The small molecule below binds the protein below.
Small molecule (SMILES): COc1ccc2c(c1)O[C@@H](O)C(=O)N2O

Binding-site contacts:
Ligand atom C1B contacts residue PHE198 of chain 1.B at 4.0 Å (hydrophobic).
Ligand atom O1B contacts residue PHE198 of chain 1.B at 4.4 Å.
Ligand atom C1B contacts residue TRP378 of chain 1.B at 4.1 Å (hydrophobic).
Ligand atom O7B contacts residue GLU464 of chain 1.B at 3.6 Å (salt-bridge).
Ligand atom C8B contacts residue PHE205 of chain 1.B at 4.3 Å (hydrophobic).
Ligand atom O1A contacts residue TYR333 of chain 1.B at 4.0 Å.
Ligand atom C2B contacts residue THR194 of chain 1.B at 3.7 Å.
Ligand atom O1B contacts residue TRP143 of chain 1.B at 4.4 Å.
Ligand atom C9B contacts residue ALA467 of chain 1.B at 3.4 Å (hydrophobic).
Ligand atom N3B contacts residue PHE198 of chain 1.B at 3.3 Å.
Ligand atom C7B contacts residue PHE466 of chain 1.B at 4.0 Å (hydrophobic).
Ligand atom C5B contacts residue PHE466 of chain 1.B at 4.0 Å (hydrophobic).
Ligand atom C7B contacts residue TRP378 of chain 1.B at 4.1 Å (hydrophobic).
Ligand atom C5B contacts residue TRP378 of chain 1.B at 3.5 Å (hydrophobic).
Ligand atom C4B contacts residue PHE198 of chain 1.B at 3.5 Å (hydrophobic).
Ligand atom C8B contacts residue TRP378 of chain 1.B at 4.4 Å (hydrophobic).
Ligand atom C4B contacts residue TRP378 of chain 1.B at 3.9 Å (hydrophobic).
Ligand atom OHB contacts residue PHE198 of chain 1.B at 4.1 Å.
Ligand atom C9B contacts residue PHE466 of chain 1.B at 3.2 Å (hydrophobic).
Ligand atom O3B contacts residue THR194 of chain 1.B at 3.9 Å.
Ligand atom C2B contacts residue TRP378 of chain 1.B at 4.0 Å (hydrophobic).
Ligand atom C3B contacts residue TRP378 of chain 1.B at 4.0 Å (hydrophobic).
Ligand atom C9B contacts residue TRP465 of chain 1.B at 4.4 Å (hydrophobic).
Ligand atom C1B contacts residue THR194 of chain 1.B at 4.3 Å.
Ligand atom O7B contacts residue TRP465 of chain 1.B at 4.4 Å.
Ligand atom N3B contacts residue TRP378 of chain 1.B at 4.3 Å.
Ligand atom C3B contacts residue PHE198 of chain 1.B at 4.3 Å (hydrophobic).
Ligand atom O1B contacts residue THR194 of chain 1.B at 3.5 Å.
Ligand atom O7B contacts residue ALA467 of chain 1.B at 4.3 Å.
Ligand atom O3B contacts residue TRP378 of chain 1.B at 4.1 Å.
Ligand atom C6B contacts residue PHE466 of chain 1.B at 3.3 Å (hydrophobic).
Ligand atom O7B contacts residue PHE466 of chain 1.B at 4.2 Å.
Ligand atom C6B contacts residue TRP378 of chain 1.B at 3.5 Å (hydrophobic).
Ligand atom C5B contacts residue PHE198 of chain 1.B at 3.9 Å (hydrophobic).
Ligand atom C3B contacts residue THR194 of chain 1.B at 4.0 Å.
Ligand atom C9B contacts residue GLU464 of chain 1.B at 3.1 Å.
Ligand atom OHB contacts residue TRP378 of chain 1.B at 3.4 Å.
Ligand atom O1A contacts residue TRP378 of chain 1.B at 2.9 Å.

Sequence of chain 1.B:
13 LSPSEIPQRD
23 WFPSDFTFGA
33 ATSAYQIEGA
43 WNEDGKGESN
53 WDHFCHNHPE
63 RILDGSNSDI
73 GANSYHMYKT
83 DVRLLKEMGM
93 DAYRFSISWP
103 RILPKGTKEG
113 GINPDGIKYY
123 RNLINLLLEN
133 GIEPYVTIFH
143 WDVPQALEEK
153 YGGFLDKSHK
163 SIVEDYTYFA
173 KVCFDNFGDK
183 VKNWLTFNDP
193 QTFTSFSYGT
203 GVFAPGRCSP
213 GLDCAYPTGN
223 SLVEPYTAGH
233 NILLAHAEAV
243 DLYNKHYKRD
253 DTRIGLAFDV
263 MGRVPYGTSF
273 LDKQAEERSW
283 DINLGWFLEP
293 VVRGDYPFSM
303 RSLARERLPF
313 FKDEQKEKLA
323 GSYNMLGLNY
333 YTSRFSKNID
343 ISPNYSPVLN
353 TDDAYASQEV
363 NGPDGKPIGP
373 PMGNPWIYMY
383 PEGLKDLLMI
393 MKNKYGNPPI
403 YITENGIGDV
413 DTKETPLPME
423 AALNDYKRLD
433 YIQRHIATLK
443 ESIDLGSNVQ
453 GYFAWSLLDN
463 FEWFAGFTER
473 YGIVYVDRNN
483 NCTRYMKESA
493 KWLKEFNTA